Sequence of chain 1.A:
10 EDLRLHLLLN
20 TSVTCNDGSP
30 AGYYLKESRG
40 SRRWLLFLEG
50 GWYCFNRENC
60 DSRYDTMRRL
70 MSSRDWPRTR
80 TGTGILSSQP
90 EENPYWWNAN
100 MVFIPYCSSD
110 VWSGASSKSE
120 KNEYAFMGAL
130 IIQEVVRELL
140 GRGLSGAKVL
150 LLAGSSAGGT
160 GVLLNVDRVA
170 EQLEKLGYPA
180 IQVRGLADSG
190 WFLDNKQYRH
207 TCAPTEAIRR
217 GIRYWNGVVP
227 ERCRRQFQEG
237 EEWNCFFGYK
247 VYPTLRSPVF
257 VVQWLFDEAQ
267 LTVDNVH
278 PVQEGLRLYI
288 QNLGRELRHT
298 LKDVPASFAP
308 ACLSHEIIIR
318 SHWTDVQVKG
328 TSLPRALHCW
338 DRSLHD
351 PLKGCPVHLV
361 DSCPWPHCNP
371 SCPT

Binding-site contacts:
Ligand atom C5 contacts residue ASN19 of chain 1.A at 3.7 Å.
Ligand atom C6 contacts residue LEU129 of chain 1.A at 4.4 Å (hydrophobic).
Ligand atom O7 contacts residue ASN19 of chain 1.A at 3.5 Å (h-bond).
Ligand atom C1 contacts residue VAL22 of chain 1.A at 4.4 Å (hydrophobic).
Ligand atom C7 contacts residue ASN19 of chain 1.A at 3.4 Å.
Ligand atom C1 contacts residue ASN19 of chain 1.A at 1.4 Å.
Ligand atom O7 contacts residue ARG136 of chain 1.A at 3.5 Å (salt-bridge).
Ligand atom O7 contacts residue GLU133 of chain 1.A at 4.4 Å.
Ligand atom C1 contacts residue SER21 of chain 1.A at 4.4 Å.
Ligand atom C3 contacts residue ASN19 of chain 1.A at 3.8 Å.
Ligand atom O6 contacts residue VAL22 of chain 1.A at 4.1 Å.
Ligand atom O5 contacts residue ASN19 of chain 1.A at 2.4 Å (h-bond).
Ligand atom O5 contacts residue SER21 of chain 1.A at 4.5 Å.
Ligand atom N2 contacts residue ASN19 of chain 1.A at 2.9 Å (h-bond).
Ligand atom C4 contacts residue ASN19 of chain 1.A at 4.2 Å.
Ligand atom C1 contacts residue GLU133 of chain 1.A at 4.2 Å.
Ligand atom C6 contacts residue VAL22 of chain 1.A at 4.3 Å (hydrophobic).
Ligand atom O5 contacts residue GLU133 of chain 1.A at 4.1 Å.
Ligand atom O5 contacts residue VAL22 of chain 1.A at 3.6 Å.
Ligand atom C2 contacts residue ASN19 of chain 1.A at 2.5 Å.
Ligand atom C7 contacts residue ARG136 of chain 1.A at 4.3 Å.
Ligand atom C8 contacts residue ASN19 of chain 1.A at 4.5 Å.
Ligand atom O6 contacts residue LEU129 of chain 1.A at 4.1 Å.

The small molecule below binds the protein below.
Small molecule (SMILES): CC(=O)N[C@@H]1[C@@H](O)[C@H](O)[C@@H](CO)O[C@H]1O